A small-molecule ligand and the protein it binds are described below.
Small molecule (SMILES): Nc1ccn([C@H]2C[C@H](O[P](=O)(O)OC[C@H]3O[C@@H](n4cnc5c(N)ncnc54)C[C@@H]3O)[C@@H](COP(=O)(O)O)O2)c(=O)n1

Binding-site contacts:
Ligand atom C5 contacts residue SER415 of chain 1.A at 4.1 Å.
Ligand atom N1 contacts residue VAL202 of chain 1.A at 3.6 Å.
Ligand atom C6 contacts residue VAL202 of chain 1.A at 4.2 Å (hydrophobic).
Ligand atom N7 contacts residue ASN392 of chain 1.A at 4.2 Å.
Ligand atom C6 contacts residue SER415 of chain 1.A at 4.1 Å.
Ligand atom C5 contacts residue PRO203 of chain 1.A at 4.0 Å (hydrophobic).
Ligand atom C5 contacts residue ASP201 of chain 1.A at 4.1 Å.
Ligand atom C2 contacts residue GLY422 of chain 1.A at 3.3 Å.
Ligand atom C5 contacts residue PRO203 of chain 1.A at 3.9 Å (hydrophobic).
Ligand atom N4 contacts residue VAL202 of chain 1.A at 2.9 Å (h-bond).
Ligand atom C8 contacts residue HIS413 of chain 1.A at 3.8 Å.
Ligand atom C5 contacts residue ARG91 of chain 1.A at 4.1 Å.
Ligand atom C2' contacts residue HIS413 of chain 1.A at 3.8 Å.
Ligand atom C2 contacts residue VAL202 of chain 1.A at 4.2 Å (hydrophobic).
Ligand atom N6 contacts residue SER415 of chain 1.A at 3.6 Å.
Ligand atom C4 contacts residue PRO203 of chain 1.A at 4.1 Å (hydrophobic).
Ligand atom C5 contacts residue VAL202 of chain 1.A at 3.6 Å (hydrophobic).
Ligand atom N6 contacts residue GLY420 of chain 1.A at 3.7 Å.
Ligand atom N1 contacts residue PRO203 of chain 1.A at 4.1 Å.
Ligand atom N1 contacts residue PRO203 of chain 1.A at 3.8 Å.
Ligand atom N3 contacts residue PRO203 of chain 1.A at 4.2 Å.
Ligand atom N7 contacts residue SER415 of chain 1.A at 4.0 Å.
Ligand atom C2' contacts residue PRO414 of chain 1.A at 3.8 Å (hydrophobic).
Ligand atom C4 contacts residue VAL202 of chain 1.A at 3.7 Å (hydrophobic).
Ligand atom N3 contacts residue ASP201 of chain 1.A at 4.1 Å.
Ligand atom N3 contacts residue PRO414 of chain 1.A at 4.2 Å.
Ligand atom N4 contacts residue ASP201 of chain 1.A at 2.5 Å.
Ligand atom N7 contacts residue HIS413 of chain 1.A at 4.1 Å.
Ligand atom N7 contacts residue PRO203 of chain 1.A at 4.2 Å.
Ligand atom C6 contacts residue PRO203 of chain 1.A at 4.0 Å (hydrophobic).
Ligand atom C2' contacts residue PRO203 of chain 1.A at 3.3 Å (hydrophobic).
Ligand atom C2 contacts residue PRO203 of chain 1.A at 3.9 Å (hydrophobic).
Ligand atom N6 contacts residue GLY422 of chain 1.A at 3.4 Å (h-bond).
Ligand atom N6 contacts residue PHE421 of chain 1.A at 3.9 Å.
Ligand atom C4 contacts residue ASP201 of chain 1.A at 3.7 Å.
Ligand atom C6 contacts residue GLY422 of chain 1.A at 3.8 Å.
Ligand atom C1' contacts residue PRO203 of chain 1.A at 4.1 Å (hydrophobic).
Ligand atom N1 contacts residue GLY422 of chain 1.A at 3.0 Å (h-bond).
Ligand atom C4 contacts residue PRO203 of chain 1.A at 4.2 Å (hydrophobic).
Ligand atom C6 contacts residue PRO203 of chain 1.A at 4.0 Å (hydrophobic).

Sequence of chain 1.A:
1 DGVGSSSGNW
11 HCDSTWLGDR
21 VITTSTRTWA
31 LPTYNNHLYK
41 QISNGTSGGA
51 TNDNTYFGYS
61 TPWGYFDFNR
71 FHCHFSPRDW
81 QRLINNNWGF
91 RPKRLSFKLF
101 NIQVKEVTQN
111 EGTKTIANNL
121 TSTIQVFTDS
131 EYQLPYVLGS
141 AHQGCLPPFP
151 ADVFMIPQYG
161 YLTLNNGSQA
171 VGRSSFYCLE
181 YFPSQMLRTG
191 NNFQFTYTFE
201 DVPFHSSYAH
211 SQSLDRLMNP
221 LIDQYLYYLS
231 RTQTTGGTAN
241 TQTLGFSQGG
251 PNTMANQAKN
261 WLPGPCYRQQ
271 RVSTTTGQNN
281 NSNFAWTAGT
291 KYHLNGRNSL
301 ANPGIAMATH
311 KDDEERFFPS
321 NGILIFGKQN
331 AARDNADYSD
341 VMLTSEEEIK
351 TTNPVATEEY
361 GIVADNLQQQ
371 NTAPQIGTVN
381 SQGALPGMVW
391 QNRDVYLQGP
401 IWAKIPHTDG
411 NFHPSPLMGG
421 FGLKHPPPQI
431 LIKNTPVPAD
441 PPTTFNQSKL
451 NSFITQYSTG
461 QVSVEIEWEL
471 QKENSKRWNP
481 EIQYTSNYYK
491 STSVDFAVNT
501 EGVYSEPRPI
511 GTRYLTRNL